Binding-site contacts:
Ligand atom N7 contacts residue ILE252 of chain 1.C at 4.2 Å.
Ligand atom C6 contacts residue ILE252 of chain 1.C at 3.3 Å (hydrophobic).
Ligand atom O6 contacts residue GLN238 of chain 1.C at 3.2 Å (h-bond).
Ligand atom C6 contacts residue GLN285 of chain 1.C at 4.2 Å.
Ligand atom C10 contacts residue ILE252 of chain 1.C at 3.7 Å (hydrophobic).
Ligand atom N1 contacts residue PHE288 of chain 1.C at 3.5 Å.
Ligand atom C11 contacts residue LEU196 of chain 1.C at 4.1 Å (hydrophobic).
Ligand atom N9 contacts residue PHE288 of chain 1.C at 3.7 Å.
Ligand atom O6 contacts residue ILE252 of chain 1.C at 3.6 Å.
Ligand atom C4 contacts residue ILE252 of chain 1.C at 4.2 Å (hydrophobic).
Ligand atom O2 contacts residue LEU235 of chain 1.C at 3.4 Å.
Ligand atom C11 contacts residue PHE288 of chain 1.C at 4.0 Å (hydrophobic).
Ligand atom C6 contacts residue PHE288 of chain 1.C at 3.4 Å (hydrophobic).
Ligand atom C5 contacts residue PHE288 of chain 1.C at 3.6 Å (hydrophobic).
Ligand atom N7 contacts residue GLN285 of chain 1.C at 3.2 Å (h-bond).
Ligand atom C14 contacts residue PHE256 of chain 1.C at 4.2 Å (hydrophobic).
Ligand atom N7 contacts residue PHE288 of chain 1.C at 3.5 Å.
Ligand atom C2 contacts residue ILE252 of chain 1.C at 3.8 Å (hydrophobic).
Ligand atom C5 contacts residue ILE252 of chain 1.C at 3.8 Å (hydrophobic).
Ligand atom C8 contacts residue TYR253 of chain 1.C at 4.1 Å (hydrophobic).
Ligand atom C6 contacts residue GLN238 of chain 1.C at 4.1 Å.
Ligand atom O6 contacts residue GLN285 of chain 1.C at 3.5 Å (h-bond).
Ligand atom C2 contacts residue PHE288 of chain 1.C at 3.6 Å (hydrophobic).
Ligand atom C13 contacts residue HIS82 of chain 1.C at 3.6 Å.
Ligand atom O2 contacts residue PHE288 of chain 1.C at 4.1 Å.
Ligand atom N9 contacts residue PHE256 of chain 1.C at 3.7 Å.
Ligand atom C12 contacts residue PHE256 of chain 1.C at 3.9 Å (hydrophobic).
Ligand atom N1 contacts residue ILE252 of chain 1.C at 3.3 Å.
Ligand atom C10 contacts residue PHE288 of chain 1.C at 4.1 Å (hydrophobic).
Ligand atom C13 contacts residue TYR81 of chain 1.C at 3.8 Å (hydrophobic).
Ligand atom O2 contacts residue TYR81 of chain 1.C at 4.0 Å.
Ligand atom N3 contacts residue PHE288 of chain 1.C at 3.5 Å.
Ligand atom C8 contacts residue PHE288 of chain 1.C at 3.7 Å (hydrophobic).
Ligand atom C5 contacts residue GLN285 of chain 1.C at 4.0 Å.
Ligand atom N7 contacts residue TYR253 of chain 1.C at 4.0 Å.
Ligand atom C4 contacts residue PHE288 of chain 1.C at 3.5 Å (hydrophobic).
Ligand atom C8 contacts residue PHE256 of chain 1.C at 3.9 Å (hydrophobic).
Ligand atom C10 contacts residue TYR81 of chain 1.C at 4.1 Å (hydrophobic).
Ligand atom O6 contacts residue PHE288 of chain 1.C at 3.7 Å.
Ligand atom C10 contacts residue GLN238 of chain 1.C at 3.3 Å.

Sequence of chain 1.C:
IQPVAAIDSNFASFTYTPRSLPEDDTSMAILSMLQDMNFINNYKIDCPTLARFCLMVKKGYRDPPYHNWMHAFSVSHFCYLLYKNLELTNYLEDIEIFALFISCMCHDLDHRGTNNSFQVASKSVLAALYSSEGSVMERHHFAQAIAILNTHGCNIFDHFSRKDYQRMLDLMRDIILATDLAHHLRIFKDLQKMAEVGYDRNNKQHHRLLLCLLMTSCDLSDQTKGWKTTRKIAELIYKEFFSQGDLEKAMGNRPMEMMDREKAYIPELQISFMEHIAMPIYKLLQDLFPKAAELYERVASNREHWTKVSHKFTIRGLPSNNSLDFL

This small molecule binds to this protein.
Small molecule (SMILES): CC(C)Cn1c(=O)n(C)c(=O)c2nc[nH]c21